A small-molecule ligand and the protein it binds are described below.
Small molecule (SMILES): O=c1ccn([C@H]2C[C@H](O)[C@@H](CO[P](=O)(O)N[P](=O)(O)OP(=O)(O)O)O2)c(=O)[nH]1

Sequence of chain 1.C:
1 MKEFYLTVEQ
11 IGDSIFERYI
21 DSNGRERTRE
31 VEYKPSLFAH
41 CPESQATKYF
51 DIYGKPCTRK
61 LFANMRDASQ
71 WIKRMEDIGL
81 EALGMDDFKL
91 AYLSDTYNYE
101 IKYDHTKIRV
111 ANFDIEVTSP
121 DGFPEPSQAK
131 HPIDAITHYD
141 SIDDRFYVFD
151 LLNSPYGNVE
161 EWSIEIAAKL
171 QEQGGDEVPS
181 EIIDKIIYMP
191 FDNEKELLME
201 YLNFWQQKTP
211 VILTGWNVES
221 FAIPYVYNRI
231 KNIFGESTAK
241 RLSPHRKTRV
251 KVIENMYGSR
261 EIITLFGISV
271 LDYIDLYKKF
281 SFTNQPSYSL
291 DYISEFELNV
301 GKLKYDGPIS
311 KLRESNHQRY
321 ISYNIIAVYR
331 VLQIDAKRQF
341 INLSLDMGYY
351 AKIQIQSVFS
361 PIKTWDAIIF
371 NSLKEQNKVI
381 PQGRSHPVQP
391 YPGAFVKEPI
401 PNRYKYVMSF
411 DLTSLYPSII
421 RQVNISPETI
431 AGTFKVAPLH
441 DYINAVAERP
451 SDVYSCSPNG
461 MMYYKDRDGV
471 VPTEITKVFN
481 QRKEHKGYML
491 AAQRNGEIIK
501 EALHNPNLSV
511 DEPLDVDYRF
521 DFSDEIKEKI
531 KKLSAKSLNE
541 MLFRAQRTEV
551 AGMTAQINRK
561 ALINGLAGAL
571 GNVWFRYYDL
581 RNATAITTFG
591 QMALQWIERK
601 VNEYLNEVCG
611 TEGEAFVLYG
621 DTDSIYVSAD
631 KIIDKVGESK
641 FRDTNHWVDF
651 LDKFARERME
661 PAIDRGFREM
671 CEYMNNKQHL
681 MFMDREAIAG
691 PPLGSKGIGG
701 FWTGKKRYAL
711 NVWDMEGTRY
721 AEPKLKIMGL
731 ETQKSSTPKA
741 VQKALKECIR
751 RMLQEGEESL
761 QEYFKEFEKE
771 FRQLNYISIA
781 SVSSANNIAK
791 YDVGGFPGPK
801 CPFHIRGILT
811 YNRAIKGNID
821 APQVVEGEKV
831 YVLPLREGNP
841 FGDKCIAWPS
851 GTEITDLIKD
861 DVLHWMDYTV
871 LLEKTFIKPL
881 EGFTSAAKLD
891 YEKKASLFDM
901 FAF

Binding-site contacts:
Ligand atom O1B contacts residue ASN564 of chain 1.C at 3.3 Å (h-bond).
Ligand atom O2G contacts residue CA1 of chain 1.H at 3.2 Å.
Ligand atom PG contacts residue ARG482 of chain 1.C at 3.6 Å.
Ligand atom O3G contacts residue CA1 of chain 1.H at 2.3 Å.
Ligand atom O1B contacts residue LYS560 of chain 1.C at 3.6 Å.
Ligand atom O2B contacts residue CA1 of chain 1.F at 2.3 Å.
Ligand atom O2B contacts residue ASP623 of chain 1.C at 2.8 Å (salt-bridge).
Ligand atom PG contacts residue CA1 of chain 1.F at 3.4 Å.
Ligand atom O2B contacts residue SER414 of chain 1.C at 3.5 Å.
Ligand atom O2G contacts residue ARG482 of chain 1.C at 3.0 Å (salt-bridge).
Ligand atom O1G contacts residue CA1 of chain 1.H at 2.8 Å.
Ligand atom C5' contacts residue ASP623 of chain 1.C at 3.4 Å.
Ligand atom N3A contacts residue CA1 of chain 1.F at 3.8 Å.
Ligand atom PB contacts residue CA1 of chain 1.F at 3.4 Å.
Ligand atom O1G contacts residue LEU412 of chain 1.C at 3.8 Å.
Ligand atom O4' contacts residue THR622 of chain 1.C at 3.6 Å.
Ligand atom O2A contacts residue ASP623 of chain 1.C at 2.8 Å (salt-bridge).
Ligand atom O2A contacts residue ASP411 of chain 1.C at 3.4 Å (salt-bridge).
Ligand atom O3' contacts residue LEU415 of chain 1.C at 3.3 Å (h-bond).
Ligand atom O3' contacts residue TYR416 of chain 1.C at 3.0 Å (h-bond).
Ligand atom O2B contacts residue LEU412 of chain 1.C at 3.6 Å (h-bond).
Ligand atom O2A contacts residue CA1 of chain 1.G at 2.6 Å.
Ligand atom PB contacts residue SER414 of chain 1.C at 3.5 Å.
Ligand atom O3B contacts residue CA1 of chain 1.F at 3.6 Å.
Ligand atom O3G contacts residue LYS560 of chain 1.C at 3.0 Å (salt-bridge).
Ligand atom C4' contacts residue THR622 of chain 1.C at 3.7 Å.
Ligand atom PG contacts residue CA1 of chain 1.H at 2.7 Å.
Ligand atom C3' contacts residue ASN564 of chain 1.C at 3.7 Å.
Ligand atom O3B contacts residue LYS560 of chain 1.C at 3.6 Å.
Ligand atom O3B contacts residue SER414 of chain 1.C at 2.9 Å.
Ligand atom O1G contacts residue ASP411 of chain 1.C at 3.2 Å (salt-bridge).
Ligand atom O2G contacts residue SER414 of chain 1.C at 3.1 Å (h-bond).
Ligand atom O1G contacts residue CA1 of chain 1.F at 2.2 Å.
Ligand atom O3G contacts residue ARG482 of chain 1.C at 2.7 Å (salt-bridge).
Ligand atom N3A contacts residue LYS560 of chain 1.C at 3.4 Å (salt-bridge).
Ligand atom C2' contacts residue TYR416 of chain 1.C at 3.6 Å (hydrophobic).
Ligand atom O2A contacts residue CA1 of chain 1.F at 2.9 Å.
Ligand atom O2B contacts residue LEU415 of chain 1.C at 3.1 Å (h-bond).
Ligand atom O1B contacts residue SER414 of chain 1.C at 3.5 Å.
Ligand atom PG contacts residue SER414 of chain 1.C at 3.6 Å.